Sequence of chain 1.B:
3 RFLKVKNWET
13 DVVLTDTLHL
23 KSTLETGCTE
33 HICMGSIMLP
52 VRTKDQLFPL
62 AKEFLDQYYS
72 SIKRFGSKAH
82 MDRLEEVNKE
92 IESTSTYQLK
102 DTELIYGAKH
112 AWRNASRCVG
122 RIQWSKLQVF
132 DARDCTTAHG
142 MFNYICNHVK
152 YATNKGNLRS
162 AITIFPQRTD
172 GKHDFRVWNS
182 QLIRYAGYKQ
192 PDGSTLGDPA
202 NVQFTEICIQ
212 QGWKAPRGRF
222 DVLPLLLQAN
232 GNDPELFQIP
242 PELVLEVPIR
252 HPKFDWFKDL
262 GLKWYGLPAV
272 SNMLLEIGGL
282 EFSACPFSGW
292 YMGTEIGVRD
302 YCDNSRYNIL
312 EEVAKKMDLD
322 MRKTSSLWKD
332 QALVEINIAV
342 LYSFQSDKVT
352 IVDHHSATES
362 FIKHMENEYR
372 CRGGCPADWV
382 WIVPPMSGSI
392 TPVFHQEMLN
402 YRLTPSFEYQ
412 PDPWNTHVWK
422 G

Binding-site contacts:
Ligand atom CZ contacts residue TRP291 of chain 1.B at 4.0 Å (hydrophobic).
Ligand atom OXT contacts residue TYR292 of chain 1.B at 3.3 Å.
Ligand atom CB contacts residue GLN182 of chain 1.B at 3.7 Å.
Ligand atom N contacts residue HEM1 of chain 1.I at 2.9 Å (h-bond).
Ligand atom C contacts residue GLU296 of chain 1.B at 4.1 Å.
Ligand atom NH1 contacts residue PRO269 of chain 1.B at 3.9 Å.
Ligand atom C contacts residue GLN182 of chain 1.B at 3.6 Å.
Ligand atom O contacts residue GLN182 of chain 1.B at 2.9 Å (h-bond).
Ligand atom OXT contacts residue GLU296 of chain 1.B at 3.6 Å.
Ligand atom NH1 contacts residue HEM1 of chain 1.I at 3.7 Å.
Ligand atom NH2 contacts residue TRP291 of chain 1.B at 2.9 Å (h-bond).
Ligand atom CG contacts residue GLU296 of chain 1.B at 3.4 Å.
Ligand atom CB contacts residue TYR292 of chain 1.B at 4.0 Å (hydrophobic).
Ligand atom CD contacts residue GLU296 of chain 1.B at 3.7 Å.
Ligand atom CB contacts residue GLU296 of chain 1.B at 3.2 Å.
Ligand atom N contacts residue GLU296 of chain 1.B at 2.8 Å (salt-bridge).
Ligand atom NH2 contacts residue GLU296 of chain 1.B at 3.0 Å (salt-bridge).
Ligand atom CD contacts residue PRO269 of chain 1.B at 4.1 Å (hydrophobic).
Ligand atom NH2 contacts residue PRO269 of chain 1.B at 4.0 Å.
Ligand atom NE contacts residue GLU296 of chain 1.B at 2.9 Å (salt-bridge).
Ligand atom NE contacts residue PRO269 of chain 1.B at 3.9 Å.
Ligand atom C contacts residue TYR292 of chain 1.B at 3.4 Å (hydrophobic).
Ligand atom CG contacts residue VAL271 of chain 1.B at 3.8 Å (hydrophobic).
Ligand atom O contacts residue TYR266 of chain 1.B at 3.5 Å (h-bond).
Ligand atom CA contacts residue HEM1 of chain 1.I at 3.9 Å.
Ligand atom CA contacts residue GLN182 of chain 1.B at 3.6 Å.
Ligand atom CZ contacts residue GLU296 of chain 1.B at 3.8 Å.
Ligand atom CD contacts residue VAL271 of chain 1.B at 3.8 Å (hydrophobic).
Ligand atom NH2 contacts residue TYR292 of chain 1.B at 4.1 Å.
Ligand atom CZ contacts residue HEM1 of chain 1.I at 3.9 Å.
Ligand atom O contacts residue TYR292 of chain 1.B at 2.6 Å (h-bond).
Ligand atom CZ contacts residue PRO269 of chain 1.B at 3.9 Å (hydrophobic).
Ligand atom OXT contacts residue ASP301 of chain 1.B at 2.6 Å (salt-bridge).
Ligand atom NH2 contacts residue HEM1 of chain 1.I at 3.3 Å.
Ligand atom CA contacts residue GLU296 of chain 1.B at 3.5 Å.
Ligand atom CA contacts residue TYR292 of chain 1.B at 4.2 Å (hydrophobic).
Ligand atom O contacts residue ASP301 of chain 1.B at 3.7 Å.
Ligand atom CB contacts residue PRO269 of chain 1.B at 4.2 Å (hydrophobic).
Ligand atom C contacts residue ASP301 of chain 1.B at 3.5 Å.
Ligand atom CG contacts residue HEM1 of chain 1.I at 3.9 Å.

The small molecule below binds the protein below.
Small molecule (SMILES): NC(=[NH2+])NCCC[C@H](N)C(=O)O